This small molecule binds to this protein.
Small molecule (SMILES): CC(=O)N[C@@H]1[C@@H](O)[C@H](O)[C@@H](CO)O[C@H]1O

Binding-site contacts:
Ligand atom C5 contacts residue ASN25 of chain 3.A at 3.7 Å.
Ligand atom N2 contacts residue ASN25 of chain 3.A at 3.0 Å (h-bond).
Ligand atom O5 contacts residue ASN25 of chain 3.A at 2.4 Å (h-bond).
Ligand atom O7 contacts residue ASN25 of chain 3.A at 3.3 Å (h-bond).
Ligand atom C4 contacts residue ASN25 of chain 3.A at 4.3 Å.
Ligand atom C3 contacts residue ASN25 of chain 3.A at 3.8 Å.
Ligand atom C1 contacts residue ASN25 of chain 3.A at 1.5 Å.
Ligand atom C7 contacts residue ASN25 of chain 3.A at 3.3 Å.
Ligand atom C8 contacts residue LYS24 of chain 3.A at 4.4 Å.
Ligand atom C8 contacts residue ASN25 of chain 3.A at 4.5 Å.
Ligand atom C2 contacts residue ASN25 of chain 3.A at 2.5 Å.

Sequence of chain 3.A:
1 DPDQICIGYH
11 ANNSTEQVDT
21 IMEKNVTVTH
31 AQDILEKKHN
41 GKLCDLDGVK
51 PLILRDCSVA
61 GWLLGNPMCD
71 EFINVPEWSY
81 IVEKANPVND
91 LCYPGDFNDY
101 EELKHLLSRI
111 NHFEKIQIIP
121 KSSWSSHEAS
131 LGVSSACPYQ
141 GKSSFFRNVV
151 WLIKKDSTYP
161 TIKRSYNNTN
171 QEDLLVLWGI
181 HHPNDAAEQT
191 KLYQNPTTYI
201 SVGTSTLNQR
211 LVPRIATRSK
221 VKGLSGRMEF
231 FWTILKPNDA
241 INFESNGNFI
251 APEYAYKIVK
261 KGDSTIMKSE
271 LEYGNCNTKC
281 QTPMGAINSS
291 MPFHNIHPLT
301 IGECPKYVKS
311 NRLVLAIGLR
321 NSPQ